Binding-site contacts:
Ligand atom C5 contacts residue ASN248 of chain 2.C at 3.7 Å.
Ligand atom C2 contacts residue THR250 of chain 2.C at 3.8 Å.
Ligand atom C8 contacts residue ASN248 of chain 2.C at 4.0 Å.
Ligand atom C1 contacts residue ASP251 of chain 2.C at 3.8 Å.
Ligand atom O5 contacts residue THR250 of chain 2.C at 4.0 Å.
Ligand atom C4 contacts residue ASN248 of chain 2.C at 4.2 Å.
Ligand atom N2 contacts residue ASN248 of chain 2.C at 2.9 Å (h-bond).
Ligand atom C1 contacts residue THR250 of chain 2.C at 3.2 Å.
Ligand atom C5 contacts residue THR250 of chain 2.C at 3.9 Å.
Ligand atom C1 contacts residue ASN248 of chain 2.C at 1.4 Å.
Ligand atom O6 contacts residue THR250 of chain 2.C at 3.9 Å.
Ligand atom O5 contacts residue ASN248 of chain 2.C at 2.4 Å (h-bond).
Ligand atom C4 contacts residue THR250 of chain 2.C at 4.5 Å.
Ligand atom N2 contacts residue THR250 of chain 2.C at 3.8 Å.
Ligand atom O6 contacts residue ASP251 of chain 2.C at 4.3 Å.
Ligand atom O7 contacts residue ASN248 of chain 2.C at 4.0 Å.
Ligand atom O5 contacts residue ASP251 of chain 2.C at 3.6 Å.
Ligand atom C3 contacts residue THR250 of chain 2.C at 3.8 Å.
Ligand atom C2 contacts residue ASN248 of chain 2.C at 2.5 Å.
Ligand atom C7 contacts residue ASN248 of chain 2.C at 3.7 Å.
Ligand atom C3 contacts residue ASN248 of chain 2.C at 3.8 Å.

Sequence of chain 2.C:
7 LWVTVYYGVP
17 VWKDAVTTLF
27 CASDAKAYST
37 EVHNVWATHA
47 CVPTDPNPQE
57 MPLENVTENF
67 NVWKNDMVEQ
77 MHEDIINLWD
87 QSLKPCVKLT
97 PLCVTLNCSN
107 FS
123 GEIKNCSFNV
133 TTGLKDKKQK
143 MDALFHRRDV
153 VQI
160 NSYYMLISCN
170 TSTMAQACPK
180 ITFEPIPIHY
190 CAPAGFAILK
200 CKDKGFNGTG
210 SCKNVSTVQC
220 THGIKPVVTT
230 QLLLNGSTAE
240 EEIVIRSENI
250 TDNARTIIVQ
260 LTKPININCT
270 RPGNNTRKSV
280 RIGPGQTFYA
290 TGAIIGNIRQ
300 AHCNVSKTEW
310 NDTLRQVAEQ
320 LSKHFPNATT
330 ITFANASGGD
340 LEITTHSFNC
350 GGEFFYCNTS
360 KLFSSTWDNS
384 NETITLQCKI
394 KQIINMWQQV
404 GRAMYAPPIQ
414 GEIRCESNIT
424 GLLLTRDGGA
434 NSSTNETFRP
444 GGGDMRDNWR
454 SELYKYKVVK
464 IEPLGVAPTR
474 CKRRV

The small molecule below binds the protein below.
Small molecule (SMILES): CC(=O)N[C@@H]1[C@@H](O)[C@H](O)[C@@H](CO)O[C@H]1O